Sequence of chain 1.D:
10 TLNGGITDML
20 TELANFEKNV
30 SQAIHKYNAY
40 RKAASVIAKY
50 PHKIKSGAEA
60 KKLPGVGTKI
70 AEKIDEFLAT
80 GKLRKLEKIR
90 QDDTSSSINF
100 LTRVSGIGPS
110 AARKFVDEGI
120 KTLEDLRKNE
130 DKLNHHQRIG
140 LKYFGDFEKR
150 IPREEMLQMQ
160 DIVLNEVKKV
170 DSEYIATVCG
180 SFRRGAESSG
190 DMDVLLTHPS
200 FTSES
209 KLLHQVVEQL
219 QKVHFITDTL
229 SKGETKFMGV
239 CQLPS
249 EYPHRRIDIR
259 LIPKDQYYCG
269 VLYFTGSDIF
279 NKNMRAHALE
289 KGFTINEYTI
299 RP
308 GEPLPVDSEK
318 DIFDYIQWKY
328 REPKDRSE

Binding-site contacts:
Ligand atom OP1 contacts residue LYS68 of chain 1.D at 2.7 Å (salt-bridge).
Ligand atom OP1 contacts residue LYS72 of chain 1.D at 3.8 Å.
Ligand atom OP2 contacts residue LYS35 of chain 1.D at 3.6 Å (salt-bridge).
Ligand atom O3' contacts residue LYS68 of chain 1.D at 3.9 Å.
Ligand atom C3' contacts residue LYS68 of chain 1.D at 3.8 Å.
Ligand atom OP1 contacts residue ILE69 of chain 1.D at 2.8 Å (h-bond).
Ligand atom C5' contacts residue TYR39 of chain 1.D at 3.8 Å (hydrophobic).
Ligand atom OP1 contacts residue LYS68 of chain 1.D at 3.5 Å (salt-bridge).
Ligand atom O3' contacts residue GLY64 of chain 1.D at 3.6 Å.
Ligand atom C5' contacts residue GLY64 of chain 1.D at 3.3 Å.
Ligand atom P contacts residue NA1 of chain 1.L at 3.8 Å.
Ligand atom OP2 contacts residue LYS68 of chain 1.D at 3.1 Å.
Ligand atom P contacts residue ILE69 of chain 1.D at 3.8 Å.
Ligand atom OP1 contacts residue GLY66 of chain 1.D at 3.0 Å (h-bond).
Ligand atom OP2 contacts residue LYS68 of chain 1.D at 2.9 Å (salt-bridge).
Ligand atom OP2 contacts residue VAL65 of chain 1.D at 3.8 Å.
Ligand atom O4' contacts residue ALA38 of chain 1.D at 3.5 Å.
Ligand atom OP2 contacts residue THR67 of chain 1.D at 3.8 Å.
Ligand atom OP1 contacts residue NA1 of chain 1.L at 2.6 Å (h-bond).
Ligand atom OP1 contacts residue THR67 of chain 1.D at 3.6 Å.
Ligand atom P contacts residue VAL65 of chain 1.D at 3.7 Å.
Ligand atom O5' contacts residue LYS35 of chain 1.D at 3.8 Å.
Ligand atom P contacts residue LYS35 of chain 1.D at 3.6 Å.
Ligand atom OP2 contacts residue GLY66 of chain 1.D at 3.8 Å.
Ligand atom P contacts residue LYS68 of chain 1.D at 3.2 Å.
Ligand atom OP1 contacts residue VAL65 of chain 1.D at 3.0 Å (h-bond).
Ligand atom P contacts residue GLY66 of chain 1.D at 3.9 Å.
Ligand atom N7 contacts residue LYS35 of chain 1.D at 3.5 Å.
Ligand atom P contacts residue LYS68 of chain 1.D at 3.8 Å.
Ligand atom OP1 contacts residue PRO63 of chain 1.D at 3.7 Å.
Ligand atom O5' contacts residue GLY66 of chain 1.D at 3.7 Å.
Ligand atom C4' contacts residue GLY64 of chain 1.D at 3.4 Å.
Ligand atom N3 contacts residue ALA38 of chain 1.D at 3.5 Å.
Ligand atom OP1 contacts residue LEU62 of chain 1.D at 3.6 Å (h-bond).
Ligand atom OP3 contacts residue LYS35 of chain 1.D at 2.6 Å (salt-bridge).
Ligand atom C5' contacts residue LYS35 of chain 1.D at 3.9 Å.
Ligand atom C5' contacts residue GLY66 of chain 1.D at 3.6 Å.
Ligand atom C8 contacts residue LYS35 of chain 1.D at 3.5 Å.
Ligand atom O3' contacts residue ILE69 of chain 1.D at 3.7 Å.
Ligand atom OP1 contacts residue GLY64 of chain 1.D at 3.0 Å (h-bond).

A protein and the small-molecule ligand that binds it are described below.
Small molecule (SMILES): Cc1cn([C@H]2C[C@H](O[P](=O)(O)OC[C@H]3O[C@@H](n4ccc(N)nc4=O)C[C@@H]3O[P](=O)(O)OC[C@H]3O[C@@H](n4cnc5c(=O)nc(N)[nH]c54)C[C@@H]3O[P](=O)(O)OC[C@H]3O[C@@H](n4cnc5c(=O)nc(N)[nH]c54)C[C@@H]3O)[C@@H](CO[P](=O)(O)O[C@H]3C[C@H](n4cnc5c(=O)nc(N)[nH]c54)O[C@@H]3COP(=O)(O)O)O2)c(=O)[nH]c1=O